Binding-site contacts:
Ligand atom C18 contacts residue TYR92 of chain 1.A at 3.9 Å (hydrophobic).
Ligand atom O1 contacts residue HIS17 of chain 1.A at 4.0 Å.
Ligand atom C2 contacts residue VAL26 of chain 1.A at 3.6 Å (hydrophobic).
Ligand atom C14 contacts residue TRP117 of chain 1.A at 3.9 Å (hydrophobic).
Ligand atom C4 contacts residue PHE22 of chain 1.A at 3.9 Å (hydrophobic).
Ligand atom C18 contacts residue LEU86 of chain 1.A at 3.7 Å (hydrophobic).
Ligand atom C15 contacts residue TYR92 of chain 1.A at 4.1 Å (hydrophobic).
Ligand atom C21 contacts residue VAL82 of chain 1.A at 4.2 Å (hydrophobic).
Ligand atom O1 contacts residue PHE22 of chain 1.A at 3.6 Å.
Ligand atom C17 contacts residue TRP117 of chain 1.A at 3.8 Å (hydrophobic).
Ligand atom C1 contacts residue VAL26 of chain 1.A at 4.0 Å (hydrophobic).
Ligand atom C2 contacts residue GLU23 of chain 1.A at 4.2 Å.
Ligand atom C6 contacts residue HIS17 of chain 1.A at 4.1 Å.
Ligand atom C4 contacts residue GLU23 of chain 1.A at 4.1 Å.
Ligand atom C26 contacts residue THR31 of chain 1.A at 3.8 Å.
Ligand atom C11 contacts residue LEU86 of chain 1.A at 4.0 Å (hydrophobic).
Ligand atom C21 contacts residue LEU45 of chain 1.A at 3.8 Å (hydrophobic).
Ligand atom C16 contacts residue TRP117 of chain 1.A at 3.9 Å (hydrophobic).
Ligand atom C19 contacts residue GLU23 of chain 1.A at 3.4 Å.
Ligand atom C21 contacts residue ALA88 of chain 1.A at 4.2 Å (hydrophobic).
Ligand atom C26 contacts residue TRP117 of chain 1.A at 3.6 Å (hydrophobic).
Ligand atom C4 contacts residue LEU21 of chain 1.A at 3.6 Å (hydrophobic).
Ligand atom C24 contacts residue PHE63 of chain 1.A at 3.7 Å (hydrophobic).
Ligand atom C15 contacts residue SER115 of chain 1.A at 3.8 Å.
Ligand atom C7 contacts residue SER115 of chain 1.A at 4.1 Å.
Ligand atom C16 contacts residue TYR92 of chain 1.A at 3.8 Å (hydrophobic).
Ligand atom C27 contacts residue ARG43 of chain 1.A at 3.8 Å.
Ligand atom C23 contacts residue PHE63 of chain 1.A at 3.9 Å (hydrophobic).
Ligand atom C6 contacts residue LEU21 of chain 1.A at 3.7 Å (hydrophobic).
Ligand atom C18 contacts residue ALA88 of chain 1.A at 3.8 Å (hydrophobic).
Ligand atom C19 contacts residue LEU86 of chain 1.A at 3.7 Å (hydrophobic).
Ligand atom C23 contacts residue TRP117 of chain 1.A at 4.1 Å (hydrophobic).
Ligand atom O1 contacts residue GLU23 of chain 1.A at 3.0 Å (salt-bridge).
Ligand atom C7 contacts residue LEU21 of chain 1.A at 4.0 Å (hydrophobic).
Ligand atom C12 contacts residue LEU45 of chain 1.A at 3.9 Å (hydrophobic).
Ligand atom C3 contacts residue GLU23 of chain 1.A at 4.0 Å.
Ligand atom C27 contacts residue PHE63 of chain 1.A at 4.1 Å (hydrophobic).
Ligand atom C1 contacts residue VAL29 of chain 1.A at 3.9 Å (hydrophobic).
Ligand atom C15 contacts residue TRP117 of chain 1.A at 4.1 Å (hydrophobic).
Ligand atom C27 contacts residue ALA6 of chain 1.A at 3.7 Å (hydrophobic).

The small molecule below binds the protein below.
Small molecule (SMILES): CC(C)CCC[C@@H](C)[C@H]1CC[C@H]2[C@@H]3CC=C4C[C@@H](O)CC[C@]4(C)[C@H]3CC[C@]12C

Sequence of chain 1.A:
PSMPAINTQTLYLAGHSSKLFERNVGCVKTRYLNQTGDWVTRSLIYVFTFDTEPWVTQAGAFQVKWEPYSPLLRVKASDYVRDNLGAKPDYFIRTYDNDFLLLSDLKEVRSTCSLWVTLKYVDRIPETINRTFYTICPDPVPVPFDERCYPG